Sequence of chain 1.A:
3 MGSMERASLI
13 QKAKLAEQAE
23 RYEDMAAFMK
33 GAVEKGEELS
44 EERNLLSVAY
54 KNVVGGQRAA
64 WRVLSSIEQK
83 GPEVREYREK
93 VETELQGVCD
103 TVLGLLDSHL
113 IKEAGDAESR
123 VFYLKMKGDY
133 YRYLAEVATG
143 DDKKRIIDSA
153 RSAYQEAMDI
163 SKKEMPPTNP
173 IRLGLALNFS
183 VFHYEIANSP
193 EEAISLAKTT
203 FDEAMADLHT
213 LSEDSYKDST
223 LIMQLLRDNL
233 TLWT

Sequence of chain 1.B:
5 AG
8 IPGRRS

A protein and the small-molecule ligand that binds it are described below.
Small molecule (SMILES): O=Cc1ccc(S(=O)(=O)N2CCOc3ccccc32)cc1

Binding-site contacts:
Ligand atom C14 contacts residue ILE173 of chain 1.A at 3.4 Å (hydrophobic).
Ligand atom C15 contacts residue PHE124 of chain 1.A at 3.6 Å (hydrophobic).
Ligand atom C15 contacts residue LYS127 of chain 1.A at 3.7 Å.
Ligand atom C06 contacts residue ASP220 of chain 1.A at 3.6 Å.
Ligand atom C16 contacts residue ILE173 of chain 1.A at 3.5 Å (hydrophobic).
Ligand atom C19 contacts residue ILE8 of chain 1.B at 3.9 Å (hydrophobic).
Ligand atom C06 contacts residue ILE224 of chain 1.A at 3.8 Å (hydrophobic).
Ligand atom O10 contacts residue PRO9 of chain 1.B at 3.4 Å (h-bond).
Ligand atom C13 contacts residue ILE173 of chain 1.A at 3.3 Å (hydrophobic).
Ligand atom C14 contacts residue ASN47 of chain 1.A at 3.5 Å.
Ligand atom O01 contacts residue PRO172 of chain 1.A at 3.3 Å.
Ligand atom C08 contacts residue ILE224 of chain 1.A at 3.9 Å (hydrophobic).
Ligand atom O10 contacts residue ILE8 of chain 1.B at 4.0 Å.
Ligand atom C20 contacts residue PRO172 of chain 1.A at 3.5 Å (hydrophobic).
Ligand atom C12 contacts residue GLY10 of chain 1.B at 3.8 Å.
Ligand atom N03 contacts residue ARG12 of chain 1.B at 3.9 Å.
Ligand atom C07 contacts residue ASP220 of chain 1.A at 4.0 Å.
Ligand atom C19 contacts residue ILE173 of chain 1.A at 3.4 Å (hydrophobic).
Ligand atom C16 contacts residue LYS127 of chain 1.A at 2.5 Å.
Ligand atom C07 contacts residue ILE224 of chain 1.A at 3.4 Å (hydrophobic).
Ligand atom C09 contacts residue ARG12 of chain 1.B at 3.8 Å.
Ligand atom C05 contacts residue ARG12 of chain 1.B at 3.5 Å.
Ligand atom C04 contacts residue ARG12 of chain 1.B at 3.5 Å.
Ligand atom C07 contacts residue LEU223 of chain 1.A at 4.0 Å (hydrophobic).
Ligand atom C19 contacts residue LYS127 of chain 1.A at 2.9 Å.
Ligand atom C17 contacts residue ILE8 of chain 1.B at 3.9 Å (hydrophobic).
Ligand atom C07 contacts residue ARG12 of chain 1.B at 4.0 Å.
Ligand atom C08 contacts residue ARG12 of chain 1.B at 4.0 Å.
Ligand atom O10 contacts residue ARG11 of chain 1.B at 3.8 Å.
Ligand atom C11 contacts residue GLY10 of chain 1.B at 3.4 Å.
Ligand atom C15 contacts residue ILE173 of chain 1.A at 3.5 Å (hydrophobic).
Ligand atom O10 contacts residue ARG12 of chain 1.B at 3.9 Å.
Ligand atom C06 contacts residue ARG12 of chain 1.B at 3.7 Å.
Ligand atom O21 contacts residue ASN47 of chain 1.A at 3.4 Å (h-bond).
Ligand atom O01 contacts residue ARG12 of chain 1.B at 3.8 Å.
Ligand atom C17 contacts residue LYS127 of chain 1.A at 1.4 Å.
Ligand atom C12 contacts residue PEG1 of chain 1.G at 3.6 Å.
Ligand atom C11 contacts residue PRO9 of chain 1.B at 3.3 Å (hydrophobic).
Ligand atom C19 contacts residue PRO172 of chain 1.A at 3.4 Å (hydrophobic).
Ligand atom C20 contacts residue ILE173 of chain 1.A at 3.4 Å (hydrophobic).